Binding-site contacts:
Ligand atom O5 contacts residue ASN1134 of chain 7.D at 2.4 Å (h-bond).
Ligand atom N2 contacts residue ASN1134 of chain 7.D at 2.9 Å (h-bond).
Ligand atom C1 contacts residue ASN1134 of chain 7.D at 1.4 Å.
Ligand atom C2 contacts residue SER943 of chain 7.D at 4.5 Å.
Ligand atom C8 contacts residue SER1133 of chain 7.D at 4.5 Å.
Ligand atom O6 contacts residue SER943 of chain 7.D at 4.1 Å.
Ligand atom C4 contacts residue ASN1134 of chain 7.D at 4.2 Å.
Ligand atom C5 contacts residue ASN1134 of chain 7.D at 3.7 Å.
Ligand atom C3 contacts residue ASN1134 of chain 7.D at 3.8 Å.
Ligand atom C8 contacts residue GLU941 of chain 7.D at 4.0 Å.
Ligand atom N2 contacts residue HIS1132 of chain 7.D at 4.0 Å.
Ligand atom C7 contacts residue ASN1134 of chain 7.D at 4.1 Å.
Ligand atom N2 contacts residue GLU941 of chain 7.D at 3.8 Å.
Ligand atom C2 contacts residue ASN1134 of chain 7.D at 2.5 Å.
Ligand atom O3 contacts residue SER943 of chain 7.D at 4.0 Å.
Ligand atom C5 contacts residue SER943 of chain 7.D at 4.5 Å.
Ligand atom C4 contacts residue SER943 of chain 7.D at 4.1 Å.
Ligand atom C8 contacts residue HIS1132 of chain 7.D at 3.2 Å.
Ligand atom C7 contacts residue GLU941 of chain 7.D at 4.0 Å.
Ligand atom C7 contacts residue HIS1132 of chain 7.D at 4.1 Å.
Ligand atom O7 contacts residue SER943 of chain 7.D at 3.8 Å.

The protein below binds the small molecule below.
Small molecule (SMILES): CC(=O)N[C@H]1[C@H](O[C@H]2[C@H](O)[C@@H](NC(C)=O)CO[C@@H]2CO)O[C@H](CO)[C@@H](O)[C@@H]1O

Sequence of chain 7.D:
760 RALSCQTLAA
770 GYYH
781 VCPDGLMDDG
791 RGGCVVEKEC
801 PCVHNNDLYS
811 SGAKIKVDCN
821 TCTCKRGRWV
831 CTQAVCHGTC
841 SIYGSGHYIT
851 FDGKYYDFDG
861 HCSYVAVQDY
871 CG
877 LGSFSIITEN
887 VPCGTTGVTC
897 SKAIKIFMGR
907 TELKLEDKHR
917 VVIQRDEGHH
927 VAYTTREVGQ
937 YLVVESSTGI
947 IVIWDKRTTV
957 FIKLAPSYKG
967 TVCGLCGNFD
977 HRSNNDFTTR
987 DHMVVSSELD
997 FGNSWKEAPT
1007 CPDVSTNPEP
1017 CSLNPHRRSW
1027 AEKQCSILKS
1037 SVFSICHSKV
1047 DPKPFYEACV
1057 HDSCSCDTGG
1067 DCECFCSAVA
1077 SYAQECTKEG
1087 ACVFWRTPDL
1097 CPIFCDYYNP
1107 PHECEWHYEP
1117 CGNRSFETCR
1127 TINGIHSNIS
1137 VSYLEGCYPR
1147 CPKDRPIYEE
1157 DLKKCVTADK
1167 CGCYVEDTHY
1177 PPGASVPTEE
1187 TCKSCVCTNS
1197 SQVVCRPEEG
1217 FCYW